Sequence of chain 1.A:
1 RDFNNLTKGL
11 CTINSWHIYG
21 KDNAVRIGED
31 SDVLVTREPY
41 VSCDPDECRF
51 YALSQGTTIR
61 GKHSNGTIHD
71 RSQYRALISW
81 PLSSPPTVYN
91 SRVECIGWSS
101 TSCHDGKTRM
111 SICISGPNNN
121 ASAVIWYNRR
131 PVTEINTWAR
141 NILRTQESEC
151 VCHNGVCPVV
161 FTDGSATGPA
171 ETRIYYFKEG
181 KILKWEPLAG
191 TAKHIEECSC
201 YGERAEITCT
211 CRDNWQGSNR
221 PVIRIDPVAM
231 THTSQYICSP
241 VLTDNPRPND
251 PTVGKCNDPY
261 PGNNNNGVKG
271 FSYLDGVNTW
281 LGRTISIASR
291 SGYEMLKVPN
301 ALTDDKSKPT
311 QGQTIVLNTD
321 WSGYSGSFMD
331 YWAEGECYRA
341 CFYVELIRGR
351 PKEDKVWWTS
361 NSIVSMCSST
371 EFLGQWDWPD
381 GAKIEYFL

This protein binds this small molecule.
Small molecule (SMILES): CC(=O)N[C@H]1[C@H](O[C@H]2[C@H](O)[C@@H](NC(C)=O)CO[C@@H]2CO)O[C@H](CO)[C@@H](O)[C@@H]1O

Binding-site contacts:
Ligand atom C3 contacts residue ASN65 of chain 1.A at 3.7 Å.
Ligand atom N2 contacts residue TRP357 of chain 1.A at 3.5 Å (h-bond).
Ligand atom O4 contacts residue TRP357 of chain 1.A at 4.3 Å.
Ligand atom C8 contacts residue ASN65 of chain 1.A at 4.5 Å.
Ligand atom O5 contacts residue TRP357 of chain 1.A at 4.3 Å.
Ligand atom O5 contacts residue ASN65 of chain 1.A at 2.4 Å (h-bond).
Ligand atom C7 contacts residue TRP357 of chain 1.A at 4.0 Å (hydrophobic).
Ligand atom C5 contacts residue ASN65 of chain 1.A at 3.6 Å.
Ligand atom C2 contacts residue TRP357 of chain 1.A at 3.9 Å (hydrophobic).
Ligand atom C5 contacts residue TRP357 of chain 1.A at 3.9 Å (hydrophobic).
Ligand atom O7 contacts residue ASN65 of chain 1.A at 3.7 Å.
Ligand atom C1 contacts residue TRP357 of chain 1.A at 3.8 Å (hydrophobic).
Ligand atom C1 contacts residue ASN65 of chain 1.A at 1.4 Å.
Ligand atom C8 contacts residue TRP357 of chain 1.A at 3.4 Å (hydrophobic).
Ligand atom O3 contacts residue TRP357 of chain 1.A at 3.7 Å.
Ligand atom C2 contacts residue ASN65 of chain 1.A at 2.4 Å.
Ligand atom C4 contacts residue TRP357 of chain 1.A at 4.4 Å (hydrophobic).
Ligand atom C7 contacts residue ASN65 of chain 1.A at 3.4 Å.
Ligand atom C4 contacts residue ASN65 of chain 1.A at 4.2 Å.
Ligand atom N2 contacts residue ASN65 of chain 1.A at 2.8 Å (h-bond).
Ligand atom C3 contacts residue TRP357 of chain 1.A at 3.9 Å (hydrophobic).